This small molecule binds to this protein.
Small molecule (SMILES): O=C(O)c1ccccc1Br

Binding-site contacts:
Ligand atom C06 contacts residue HIS18 of chain 1.A at 3.4 Å.
Ligand atom O08 contacts residue HIS18 of chain 1.A at 3.0 Å (h-bond).
Ligand atom BR1 contacts residue PHE170 of chain 1.A at 4.0 Å.
Ligand atom C05 contacts residue HIS18 of chain 1.A at 3.9 Å.
Ligand atom C02 contacts residue MET274 of chain 1.A at 4.3 Å (hydrophobic).
Ligand atom O09 contacts residue GLN134 of chain 1.A at 2.8 Å (h-bond).
Ligand atom C03 contacts residue TRP364 of chain 1.A at 4.3 Å (hydrophobic).
Ligand atom C04 contacts residue MET183 of chain 1.A at 4.1 Å (hydrophobic).
Ligand atom O08 contacts residue PHE113 of chain 1.A at 4.0 Å.
Ligand atom C07 contacts residue HIS18 of chain 1.A at 3.9 Å.
Ligand atom C03 contacts residue MET183 of chain 1.A at 4.0 Å (hydrophobic).
Ligand atom BR1 contacts residue VAL184 of chain 1.A at 4.1 Å.
Ligand atom C07 contacts residue PHE113 of chain 1.A at 3.7 Å (hydrophobic).
Ligand atom C06 contacts residue PHE113 of chain 1.A at 3.9 Å (hydrophobic).
Ligand atom C04 contacts residue PHE113 of chain 1.A at 3.5 Å (hydrophobic).
Ligand atom BR1 contacts residue TRP364 of chain 1.A at 4.2 Å.
Ligand atom C01 contacts residue BGC1 of chain 1.C at 4.0 Å.
Ligand atom C03 contacts residue TYR180 of chain 1.A at 3.6 Å (hydrophobic).
Ligand atom C07 contacts residue THR365 of chain 1.A at 3.9 Å.
Ligand atom C01 contacts residue PHE113 of chain 1.A at 4.3 Å (hydrophobic).
Ligand atom C01 contacts residue HIS18 of chain 1.A at 4.1 Å.
Ligand atom C07 contacts residue GLN134 of chain 1.A at 3.1 Å.
Ligand atom C02 contacts residue TYR180 of chain 1.A at 3.9 Å (hydrophobic).
Ligand atom C02 contacts residue TYR13 of chain 1.A at 3.5 Å (hydrophobic).
Ligand atom C04 contacts residue TRP364 of chain 1.A at 4.2 Å (hydrophobic).
Ligand atom C02 contacts residue BGC1 of chain 1.C at 3.5 Å.
Ligand atom O09 contacts residue THR365 of chain 1.A at 2.6 Å (h-bond).
Ligand atom BR1 contacts residue THR365 of chain 1.A at 3.3 Å.
Ligand atom BR1 contacts residue TYR180 of chain 1.A at 4.4 Å.
Ligand atom O09 contacts residue ASP366 of chain 1.A at 4.0 Å.
Ligand atom O08 contacts residue GLN134 of chain 1.A at 3.0 Å (h-bond).
Ligand atom BR1 contacts residue PHE113 of chain 1.A at 4.0 Å.
Ligand atom O09 contacts residue PHE113 of chain 1.A at 4.0 Å.
Ligand atom C03 contacts residue BGC1 of chain 1.C at 4.3 Å.
Ligand atom C01 contacts residue TYR13 of chain 1.A at 3.6 Å (hydrophobic).
Ligand atom C06 contacts residue MET274 of chain 1.A at 3.9 Å (hydrophobic).
Ligand atom BR1 contacts residue MET183 of chain 1.A at 3.8 Å.
Ligand atom C05 contacts residue PHE113 of chain 1.A at 3.4 Å (hydrophobic).
Ligand atom C01 contacts residue MET274 of chain 1.A at 3.6 Å (hydrophobic).
Ligand atom C03 contacts residue PHE113 of chain 1.A at 4.0 Å (hydrophobic).

Sequence of chain 1.A:
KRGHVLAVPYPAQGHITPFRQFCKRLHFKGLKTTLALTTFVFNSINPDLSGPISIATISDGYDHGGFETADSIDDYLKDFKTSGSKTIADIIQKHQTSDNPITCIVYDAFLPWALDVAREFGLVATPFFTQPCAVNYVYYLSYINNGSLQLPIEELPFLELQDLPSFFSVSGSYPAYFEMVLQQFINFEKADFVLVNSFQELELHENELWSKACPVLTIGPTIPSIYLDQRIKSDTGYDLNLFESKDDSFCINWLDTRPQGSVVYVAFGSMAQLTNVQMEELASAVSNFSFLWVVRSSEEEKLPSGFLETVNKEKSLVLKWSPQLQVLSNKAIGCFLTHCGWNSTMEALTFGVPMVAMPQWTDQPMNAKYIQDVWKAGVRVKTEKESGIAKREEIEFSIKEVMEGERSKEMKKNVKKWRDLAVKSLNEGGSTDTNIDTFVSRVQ